Sequence of chain 1.C:
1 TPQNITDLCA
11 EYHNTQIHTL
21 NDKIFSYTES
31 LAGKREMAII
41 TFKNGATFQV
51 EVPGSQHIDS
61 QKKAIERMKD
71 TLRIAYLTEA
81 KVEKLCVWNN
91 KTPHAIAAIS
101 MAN

Binding-site contacts:
Ligand atom C5 contacts residue TRP88 of chain 1.B at 3.7 Å (hydrophobic).
Ligand atom C6 contacts residue GLN56 of chain 1.B at 3.8 Å.
Ligand atom C6 contacts residue TRP88 of chain 1.B at 3.8 Å (hydrophobic).
Ligand atom C3 contacts residue LYS91 of chain 1.B at 3.6 Å.
Ligand atom O8 contacts residue TRP88 of chain 1.B at 3.6 Å.
Ligand atom O6 contacts residue HIS57 of chain 1.B at 3.9 Å.
Ligand atom O7 contacts residue TYR12 of chain 1.B at 3.3 Å.
Ligand atom O4 contacts residue LYS91 of chain 1.B at 2.8 Å (salt-bridge).
Ligand atom O3 contacts residue ASN90 of chain 1.B at 2.8 Å (h-bond).
Ligand atom O8 contacts residue TYR12 of chain 1.B at 3.6 Å.
Ligand atom C4 contacts residue LYS91 of chain 1.B at 3.8 Å.
Ligand atom C6 contacts residue HIS57 of chain 1.B at 3.4 Å.
Ligand atom C9 contacts residue TYR12 of chain 1.B at 4.0 Å (hydrophobic).
Ligand atom O7 contacts residue GLY33 of chain 1.C at 3.3 Å.
Ligand atom O5 contacts residue GLN56 of chain 1.B at 3.6 Å.
Ligand atom C3 contacts residue TRP88 of chain 1.B at 3.6 Å (hydrophobic).
Ligand atom O6 contacts residue GLN56 of chain 1.B at 3.6 Å.
Ligand atom C6 contacts residue GLU51 of chain 1.B at 4.1 Å.
Ligand atom N1 contacts residue GLY33 of chain 1.C at 3.7 Å.
Ligand atom O1 contacts residue TRP88 of chain 1.B at 3.6 Å.
Ligand atom N1 contacts residue TYR12 of chain 1.B at 3.5 Å.
Ligand atom O8 contacts residue GLN61 of chain 1.B at 3.6 Å.
Ligand atom O3 contacts residue TRP88 of chain 1.B at 3.6 Å.
Ligand atom O4 contacts residue GLN56 of chain 1.B at 3.2 Å.
Ligand atom C3 contacts residue ASN90 of chain 1.B at 3.9 Å.
Ligand atom O4 contacts residue GLU51 of chain 1.B at 2.6 Å (salt-bridge).
Ligand atom O8 contacts residue GLY33 of chain 1.C at 2.9 Å (h-bond).
Ligand atom C4 contacts residue GLU51 of chain 1.B at 3.3 Å.
Ligand atom O8 contacts residue ALA32 of chain 1.C at 4.0 Å.
Ligand atom O6 contacts residue TRP88 of chain 1.B at 3.6 Å.
Ligand atom O2 contacts residue ASN90 of chain 1.B at 3.4 Å (h-bond).
Ligand atom C8 contacts residue TRP88 of chain 1.B at 3.7 Å (hydrophobic).
Ligand atom C5 contacts residue GLN56 of chain 1.B at 4.2 Å.
Ligand atom C7 contacts residue TRP88 of chain 1.B at 4.0 Å (hydrophobic).
Ligand atom O6 contacts residue GLN61 of chain 1.B at 3.3 Å (h-bond).
Ligand atom O3 contacts residue LYS91 of chain 1.B at 3.0 Å (salt-bridge).
Ligand atom C4 contacts residue GLN56 of chain 1.B at 4.3 Å.
Ligand atom C6 contacts residue GLN61 of chain 1.B at 4.2 Å.
Ligand atom C4 contacts residue TRP88 of chain 1.B at 3.6 Å (hydrophobic).
Ligand atom C2 contacts residue LYS91 of chain 1.B at 3.8 Å.

Sequence of chain 1.B:
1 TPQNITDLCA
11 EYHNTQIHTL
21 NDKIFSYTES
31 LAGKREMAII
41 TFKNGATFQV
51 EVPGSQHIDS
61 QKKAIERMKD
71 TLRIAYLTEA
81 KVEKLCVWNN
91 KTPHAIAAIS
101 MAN

This small molecule binds to this protein.
Small molecule (SMILES): O=[N+]([O-])c1cccc(O[C@H]2O[C@H](CO)[C@H](O)[C@H](O)[C@H]2O)c1